Binding-site contacts:
Ligand atom O6 contacts residue PRO33 of chain 1.C at 3.3 Å.
Ligand atom C5 contacts residue THR162 of chain 1.A at 4.1 Å.
Ligand atom O4 contacts residue ALA32 of chain 1.C at 3.9 Å.
Ligand atom N2 contacts residue ASN160 of chain 1.A at 3.0 Å (h-bond).
Ligand atom O6 contacts residue ASN163 of chain 1.A at 4.5 Å.
Ligand atom C7 contacts residue ASN160 of chain 1.A at 3.6 Å.
Ligand atom O6 contacts residue ALA32 of chain 1.C at 3.1 Å (h-bond).
Ligand atom C4 contacts residue ASN160 of chain 1.A at 4.1 Å.
Ligand atom C2 contacts residue ASN160 of chain 1.A at 2.4 Å.
Ligand atom C5 contacts residue ALA32 of chain 1.C at 4.3 Å (hydrophobic).
Ligand atom C5 contacts residue ASN160 of chain 1.A at 3.6 Å.
Ligand atom O5 contacts residue ASN160 of chain 1.A at 2.2 Å (h-bond).
Ligand atom O7 contacts residue ASN160 of chain 1.A at 3.8 Å.
Ligand atom C6 contacts residue THR162 of chain 1.A at 4.2 Å.
Ligand atom C3 contacts residue ASN160 of chain 1.A at 3.8 Å.
Ligand atom O5 contacts residue THR162 of chain 1.A at 4.2 Å.
Ligand atom C6 contacts residue ALA32 of chain 1.C at 3.2 Å (hydrophobic).
Ligand atom C1 contacts residue THR162 of chain 1.A at 4.4 Å.
Ligand atom O5 contacts residue ASN163 of chain 1.A at 4.1 Å.
Ligand atom C6 contacts residue PRO33 of chain 1.C at 3.5 Å (hydrophobic).
Ligand atom C1 contacts residue ASN160 of chain 1.A at 1.4 Å.

Sequence of chain 1.A:
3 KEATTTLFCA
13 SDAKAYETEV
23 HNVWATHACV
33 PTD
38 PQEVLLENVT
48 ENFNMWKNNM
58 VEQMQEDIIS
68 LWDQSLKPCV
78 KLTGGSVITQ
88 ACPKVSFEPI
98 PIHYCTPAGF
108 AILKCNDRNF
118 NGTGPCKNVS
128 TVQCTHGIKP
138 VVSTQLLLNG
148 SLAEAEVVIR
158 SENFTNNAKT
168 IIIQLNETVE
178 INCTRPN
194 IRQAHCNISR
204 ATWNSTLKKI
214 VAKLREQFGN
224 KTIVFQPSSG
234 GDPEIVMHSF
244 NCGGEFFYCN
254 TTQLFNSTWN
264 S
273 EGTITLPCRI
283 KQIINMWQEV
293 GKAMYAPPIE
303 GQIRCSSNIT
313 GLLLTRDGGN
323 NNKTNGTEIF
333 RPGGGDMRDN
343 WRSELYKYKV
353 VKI

Sequence of chain 1.C:
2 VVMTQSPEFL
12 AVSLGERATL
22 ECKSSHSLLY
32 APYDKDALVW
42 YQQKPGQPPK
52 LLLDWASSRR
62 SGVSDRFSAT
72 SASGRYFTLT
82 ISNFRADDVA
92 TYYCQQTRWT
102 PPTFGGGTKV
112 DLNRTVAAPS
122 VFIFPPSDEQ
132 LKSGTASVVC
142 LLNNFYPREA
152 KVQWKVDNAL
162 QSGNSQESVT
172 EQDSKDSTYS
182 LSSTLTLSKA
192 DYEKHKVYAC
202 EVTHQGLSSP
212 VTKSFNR

A protein and the small-molecule ligand that binds it are described below.
Small molecule (SMILES): CC(=O)N[C@@H]1[C@@H](O)[C@H](O)[C@@H](CO)O[C@H]1O